This protein binds this small molecule.
Small molecule (SMILES): Nc1ncnc2c1ncn2[C@H]1C[C@H](O)[C@@H](COP(=O)(O)O)O1

Sequence of chain 17.A:
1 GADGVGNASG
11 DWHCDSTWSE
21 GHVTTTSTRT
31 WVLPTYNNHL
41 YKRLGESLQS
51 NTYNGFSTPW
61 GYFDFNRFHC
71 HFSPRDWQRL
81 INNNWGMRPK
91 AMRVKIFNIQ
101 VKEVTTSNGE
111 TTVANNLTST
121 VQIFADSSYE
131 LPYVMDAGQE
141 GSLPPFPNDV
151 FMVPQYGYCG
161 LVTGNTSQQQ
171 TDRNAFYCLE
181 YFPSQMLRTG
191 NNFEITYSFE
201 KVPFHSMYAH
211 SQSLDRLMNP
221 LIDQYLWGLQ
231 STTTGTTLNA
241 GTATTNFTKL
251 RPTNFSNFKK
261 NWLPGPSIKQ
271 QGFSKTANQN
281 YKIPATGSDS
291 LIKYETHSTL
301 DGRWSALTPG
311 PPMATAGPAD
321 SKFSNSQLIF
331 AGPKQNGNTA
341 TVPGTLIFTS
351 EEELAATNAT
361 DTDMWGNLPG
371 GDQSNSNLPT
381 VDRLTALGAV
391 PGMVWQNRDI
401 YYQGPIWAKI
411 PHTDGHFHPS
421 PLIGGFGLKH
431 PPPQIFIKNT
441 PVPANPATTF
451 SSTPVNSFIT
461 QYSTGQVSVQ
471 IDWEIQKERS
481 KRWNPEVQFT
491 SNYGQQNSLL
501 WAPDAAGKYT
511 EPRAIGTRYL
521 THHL

Binding-site contacts:
Ligand atom N7 contacts residue PRO419 of chain 17.A at 4.3 Å.
Ligand atom C2 contacts residue PRO419 of chain 17.A at 4.0 Å (hydrophobic).
Ligand atom O4' contacts residue HIS418 of chain 17.A at 4.1 Å.
Ligand atom N1 contacts residue VAL202 of chain 17.A at 3.7 Å.
Ligand atom O4' contacts residue PRO419 of chain 17.A at 4.3 Å.
Ligand atom C8 contacts residue PRO203 of chain 17.A at 4.4 Å (hydrophobic).
Ligand atom O5' contacts residue PRO419 of chain 17.A at 3.9 Å.
Ligand atom C6 contacts residue VAL202 of chain 17.A at 3.9 Å (hydrophobic).
Ligand atom N6 contacts residue PHE426 of chain 17.A at 3.8 Å.
Ligand atom N6 contacts residue GLY427 of chain 17.A at 2.8 Å (h-bond).
Ligand atom C8 contacts residue HIS418 of chain 17.A at 3.7 Å.
Ligand atom C1' contacts residue HIS418 of chain 17.A at 4.1 Å.
Ligand atom N7 contacts residue HIS418 of chain 17.A at 4.4 Å.
Ligand atom C2 contacts residue GLY427 of chain 17.A at 3.4 Å.
Ligand atom O2P contacts residue PRO419 of chain 17.A at 4.2 Å.
Ligand atom O2P contacts residue HIS416 of chain 17.A at 2.8 Å (h-bond).
Ligand atom C4 contacts residue PRO203 of chain 17.A at 4.2 Å (hydrophobic).
Ligand atom P contacts residue HIS416 of chain 17.A at 4.0 Å.
Ligand atom N7 contacts residue SER420 of chain 17.A at 3.9 Å.
Ligand atom N1 contacts residue PRO419 of chain 17.A at 3.5 Å (h-bond).
Ligand atom N3 contacts residue PRO419 of chain 17.A at 4.3 Å.
Ligand atom C2 contacts residue VAL202 of chain 17.A at 4.3 Å (hydrophobic).
Ligand atom N9 contacts residue HIS418 of chain 17.A at 4.3 Å.
Ligand atom N6 contacts residue VAL202 of chain 17.A at 4.0 Å.
Ligand atom C2' contacts residue PRO203 of chain 17.A at 4.0 Å (hydrophobic).
Ligand atom N6 contacts residue PRO419 of chain 17.A at 3.4 Å (h-bond).
Ligand atom C5 contacts residue PRO203 of chain 17.A at 4.3 Å (hydrophobic).
Ligand atom C4 contacts residue PRO419 of chain 17.A at 4.2 Å (hydrophobic).
Ligand atom C6 contacts residue GLY427 of chain 17.A at 3.7 Å.
Ligand atom O1P contacts residue HIS416 of chain 17.A at 4.2 Å.
Ligand atom N6 contacts residue GLY425 of chain 17.A at 4.1 Å.
Ligand atom C6 contacts residue PRO203 of chain 17.A at 4.4 Å (hydrophobic).
Ligand atom N1 contacts residue GLY427 of chain 17.A at 2.7 Å (h-bond).
Ligand atom C6 contacts residue SER420 of chain 17.A at 4.3 Å.
Ligand atom N3 contacts residue PRO203 of chain 17.A at 4.4 Å.
Ligand atom C5 contacts residue SER420 of chain 17.A at 4.3 Å.
Ligand atom N6 contacts residue SER420 of chain 17.A at 4.0 Å.
Ligand atom N9 contacts residue PRO203 of chain 17.A at 4.2 Å.
Ligand atom C5 contacts residue PRO419 of chain 17.A at 3.7 Å (hydrophobic).
Ligand atom C6 contacts residue PRO419 of chain 17.A at 3.2 Å (hydrophobic).